The protein below binds the small molecule below.
Small molecule (SMILES): CC(=O)N[C@@H]1[C@@H](O)[C@H](O)[C@@H](CO)O[C@H]1O

Binding-site contacts:
Ligand atom C5 contacts residue ASN1121 of chain 1.C at 3.7 Å.
Ligand atom O7 contacts residue ASN1121 of chain 1.C at 4.4 Å.
Ligand atom C3 contacts residue ASN1121 of chain 1.C at 3.8 Å.
Ligand atom N2 contacts residue ASN1121 of chain 1.C at 2.9 Å (h-bond).
Ligand atom C4 contacts residue ASN1121 of chain 1.C at 4.2 Å.
Ligand atom C7 contacts residue ASN1121 of chain 1.C at 3.9 Å.
Ligand atom C2 contacts residue ASN1121 of chain 1.C at 2.5 Å.
Ligand atom C1 contacts residue ASN1121 of chain 1.C at 1.4 Å.
Ligand atom O5 contacts residue ASN1121 of chain 1.C at 2.3 Å (h-bond).

Sequence of chain 1.C:
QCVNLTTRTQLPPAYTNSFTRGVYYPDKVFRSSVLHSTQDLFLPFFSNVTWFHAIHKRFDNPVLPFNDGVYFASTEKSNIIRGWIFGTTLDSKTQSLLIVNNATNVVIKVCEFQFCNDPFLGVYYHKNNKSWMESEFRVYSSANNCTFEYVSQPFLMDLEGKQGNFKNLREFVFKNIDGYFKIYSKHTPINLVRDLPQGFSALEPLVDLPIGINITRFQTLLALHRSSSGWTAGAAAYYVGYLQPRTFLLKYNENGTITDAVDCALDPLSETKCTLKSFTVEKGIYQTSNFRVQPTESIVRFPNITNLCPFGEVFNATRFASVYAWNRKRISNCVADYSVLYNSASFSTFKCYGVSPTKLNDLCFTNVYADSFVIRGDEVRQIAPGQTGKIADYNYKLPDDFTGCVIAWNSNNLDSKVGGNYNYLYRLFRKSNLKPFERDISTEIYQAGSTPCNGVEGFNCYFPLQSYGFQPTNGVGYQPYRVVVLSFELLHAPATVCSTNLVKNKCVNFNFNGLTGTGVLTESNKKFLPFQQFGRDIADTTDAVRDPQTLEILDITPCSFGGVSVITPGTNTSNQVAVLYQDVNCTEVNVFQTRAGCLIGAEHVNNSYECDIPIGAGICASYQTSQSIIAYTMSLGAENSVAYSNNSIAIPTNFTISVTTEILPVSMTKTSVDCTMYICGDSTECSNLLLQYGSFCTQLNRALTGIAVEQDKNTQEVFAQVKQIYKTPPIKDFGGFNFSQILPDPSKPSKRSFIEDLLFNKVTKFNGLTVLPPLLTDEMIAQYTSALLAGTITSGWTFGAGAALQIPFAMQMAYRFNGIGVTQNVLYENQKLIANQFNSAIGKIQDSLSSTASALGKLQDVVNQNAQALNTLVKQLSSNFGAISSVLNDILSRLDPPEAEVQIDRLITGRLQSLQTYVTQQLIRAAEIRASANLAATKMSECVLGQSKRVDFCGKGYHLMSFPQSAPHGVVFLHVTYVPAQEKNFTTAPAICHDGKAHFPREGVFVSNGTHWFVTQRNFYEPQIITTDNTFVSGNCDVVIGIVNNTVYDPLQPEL